Sequence of chain 1.RB:
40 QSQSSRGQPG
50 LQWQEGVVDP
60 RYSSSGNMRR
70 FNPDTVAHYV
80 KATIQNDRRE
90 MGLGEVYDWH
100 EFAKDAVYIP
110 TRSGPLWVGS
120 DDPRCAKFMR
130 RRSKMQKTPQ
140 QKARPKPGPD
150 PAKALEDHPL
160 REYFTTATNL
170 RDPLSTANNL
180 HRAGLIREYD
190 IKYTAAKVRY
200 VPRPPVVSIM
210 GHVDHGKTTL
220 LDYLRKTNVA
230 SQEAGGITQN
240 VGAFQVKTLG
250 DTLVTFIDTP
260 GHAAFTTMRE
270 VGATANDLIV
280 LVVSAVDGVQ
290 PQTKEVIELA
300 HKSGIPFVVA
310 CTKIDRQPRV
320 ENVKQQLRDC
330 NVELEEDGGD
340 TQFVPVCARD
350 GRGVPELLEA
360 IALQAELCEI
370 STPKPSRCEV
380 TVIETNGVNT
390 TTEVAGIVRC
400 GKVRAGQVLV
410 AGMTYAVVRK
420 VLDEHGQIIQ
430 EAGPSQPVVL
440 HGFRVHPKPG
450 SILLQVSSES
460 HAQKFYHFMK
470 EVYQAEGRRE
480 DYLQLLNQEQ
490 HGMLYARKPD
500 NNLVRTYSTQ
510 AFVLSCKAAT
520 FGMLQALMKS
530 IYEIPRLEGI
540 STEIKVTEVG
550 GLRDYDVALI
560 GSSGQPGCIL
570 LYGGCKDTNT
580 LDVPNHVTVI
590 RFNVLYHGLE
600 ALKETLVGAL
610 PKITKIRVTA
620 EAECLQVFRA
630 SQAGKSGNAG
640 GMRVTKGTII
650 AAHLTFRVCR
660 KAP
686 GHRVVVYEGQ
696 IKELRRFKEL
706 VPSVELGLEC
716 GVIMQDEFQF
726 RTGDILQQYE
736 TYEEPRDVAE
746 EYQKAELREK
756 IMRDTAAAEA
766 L

Binding-site contacts:
Ligand atom CB contacts residue LYS703 of chain 1.RB at 3.7 Å.
Ligand atom CA contacts residue VAL626 of chain 1.RB at 4.0 Å (hydrophobic).
Ligand atom O contacts residue ARG628 of chain 1.RB at 3.8 Å.
Ligand atom CA contacts residue ARG700 of chain 1.RB at 4.2 Å.
Ligand atom C contacts residue PHE702 of chain 1.RB at 4.0 Å (hydrophobic).
Ligand atom CB contacts residue ILE718 of chain 1.RB at 3.8 Å (hydrophobic).
Ligand atom CB contacts residue ARG628 of chain 1.RB at 4.2 Å.
Ligand atom CA contacts residue VAL626 of chain 1.RB at 3.9 Å (hydrophobic).
Ligand atom N contacts residue GLN631 of chain 1.RB at 4.3 Å.
Ligand atom CB contacts residue PHE627 of chain 1.RB at 3.9 Å (hydrophobic).
Ligand atom CA contacts residue LYS703 of chain 1.RB at 4.1 Å.
Ligand atom N contacts residue VAL626 of chain 1.RB at 3.1 Å (h-bond).
Ligand atom CA contacts residue PHE627 of chain 1.RB at 4.5 Å (hydrophobic).
Ligand atom C contacts residue PHE627 of chain 1.RB at 4.2 Å (hydrophobic).
Ligand atom C contacts residue ARG628 of chain 1.RB at 4.4 Å.
Ligand atom CB contacts residue PHE627 of chain 1.RB at 3.4 Å (hydrophobic).
Ligand atom CB contacts residue ARG628 of chain 1.RB at 3.2 Å.
Ligand atom O contacts residue PHE627 of chain 1.RB at 3.0 Å.
Ligand atom N contacts residue ARG700 of chain 1.RB at 3.4 Å.
Ligand atom N contacts residue PHE627 of chain 1.RB at 4.4 Å.
Ligand atom CB contacts residue VAL626 of chain 1.RB at 3.9 Å (hydrophobic).
Ligand atom CA contacts residue ARG628 of chain 1.RB at 3.9 Å.
Ligand atom C contacts residue VAL626 of chain 1.RB at 4.1 Å (hydrophobic).
Ligand atom O contacts residue PHE627 of chain 1.RB at 3.4 Å.
Ligand atom O contacts residue PHE627 of chain 1.RB at 3.5 Å.
Ligand atom N contacts residue PHE702 of chain 1.RB at 3.6 Å (h-bond).
Ligand atom C contacts residue PHE627 of chain 1.RB at 4.2 Å (hydrophobic).
Ligand atom CB contacts residue ARG701 of chain 1.RB at 3.9 Å.
Ligand atom CB contacts residue GLY716 of chain 1.RB at 3.8 Å.
Ligand atom CA contacts residue GLY716 of chain 1.RB at 4.0 Å.
Ligand atom C contacts residue VAL626 of chain 1.RB at 4.0 Å (hydrophobic).
Ligand atom N contacts residue SER630 of chain 1.RB at 4.2 Å.
Ligand atom CA contacts residue PHE702 of chain 1.RB at 3.8 Å (hydrophobic).
Ligand atom N contacts residue GLY716 of chain 1.RB at 4.3 Å.
Ligand atom CB contacts residue ARG700 of chain 1.RB at 3.6 Å.
Ligand atom O contacts residue VAL626 of chain 1.RB at 3.2 Å.
Ligand atom CB contacts residue ASN637 of chain 1.RB at 3.7 Å.
Ligand atom C contacts residue ARG700 of chain 1.RB at 4.3 Å.
Ligand atom CB contacts residue PHE702 of chain 1.RB at 3.2 Å (hydrophobic).
Ligand atom CB contacts residue PHE627 of chain 1.RB at 4.4 Å (hydrophobic).

This protein binds this small molecule.
Small molecule (SMILES): C[C@H](N)C(=O)N[C@@H](C)C(=O)N[C@@H](C)C(=O)N[C@@H](C)C(=O)N[C@@H](C)C(=O)N[C@@H](C)C(=O)N[C@@H](C)C(=O)N[C@@H](C)C(=O)N[C@@H](C)C(=O)N[C@@H](C)C(=O)N[C@@H](C)C(=O)N[C@@H](C)C(=O)N[C@@H](C)C(=O)N[C@@H](C)C(=O)N[C@@H](C)C=O